Binding-site contacts:
Ligand atom O5 contacts residue ASN167 of chain 1.D at 3.2 Å (h-bond).
Ligand atom C8 contacts residue ASN205 of chain 1.D at 3.9 Å.
Ligand atom C2 contacts residue ASN205 of chain 1.D at 2.4 Å.
Ligand atom C5 contacts residue ASN205 of chain 1.D at 3.6 Å.
Ligand atom C1 contacts residue ASN167 of chain 1.D at 4.0 Å.
Ligand atom C1 contacts residue ASN205 of chain 1.D at 1.4 Å.
Ligand atom C7 contacts residue ASN205 of chain 1.D at 3.4 Å.
Ligand atom N2 contacts residue ASN205 of chain 1.D at 2.9 Å (h-bond).
Ligand atom C5 contacts residue ASN167 of chain 1.D at 3.8 Å.
Ligand atom C3 contacts residue ASN205 of chain 1.D at 3.8 Å.
Ligand atom C6 contacts residue ASN167 of chain 1.D at 3.8 Å.
Ligand atom O5 contacts residue ASN205 of chain 1.D at 2.4 Å (h-bond).
Ligand atom C8 contacts residue GLU204 of chain 1.D at 4.3 Å.
Ligand atom C4 contacts residue ASN205 of chain 1.D at 4.2 Å.
Ligand atom O7 contacts residue ASN205 of chain 1.D at 3.6 Å.

Sequence of chain 1.D:
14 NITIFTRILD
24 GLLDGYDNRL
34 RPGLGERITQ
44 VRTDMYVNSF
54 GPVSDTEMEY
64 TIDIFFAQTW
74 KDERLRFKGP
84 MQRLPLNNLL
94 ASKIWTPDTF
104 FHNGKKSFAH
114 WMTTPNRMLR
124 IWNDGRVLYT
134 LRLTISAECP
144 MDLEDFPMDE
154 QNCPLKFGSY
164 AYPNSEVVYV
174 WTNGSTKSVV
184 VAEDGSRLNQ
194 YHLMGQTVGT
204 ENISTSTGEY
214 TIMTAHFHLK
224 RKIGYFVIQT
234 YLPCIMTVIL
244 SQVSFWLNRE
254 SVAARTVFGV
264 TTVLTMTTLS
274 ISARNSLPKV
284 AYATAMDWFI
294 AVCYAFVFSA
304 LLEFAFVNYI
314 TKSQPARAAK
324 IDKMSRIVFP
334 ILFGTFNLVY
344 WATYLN

This small molecule binds to this protein.
Small molecule (SMILES): CC(=O)N[C@@H]1[C@@H](O)[C@H](O)[C@@H](CO)O[C@H]1O